Binding-site contacts:
Ligand atom N02 contacts residue MET122 of chain 1.F at 3.7 Å.
Ligand atom N01 contacts residue MET122 of chain 1.F at 3.4 Å (h-bond).
Ligand atom C15 contacts residue TRP151 of chain 1.J at 3.6 Å (hydrophobic).
Ligand atom N03 contacts residue GLN63 of chain 1.F at 3.5 Å (h-bond).
Ligand atom C13 contacts residue TYR200 of chain 1.J at 3.7 Å (hydrophobic).
Ligand atom C01 contacts residue MET122 of chain 1.F at 3.6 Å (hydrophobic).
Ligand atom C04 contacts residue MET122 of chain 1.F at 3.6 Å (hydrophobic).
Ligand atom N05 contacts residue MET122 of chain 1.F at 3.8 Å.
Ligand atom N03 contacts residue TYR172 of chain 1.F at 3.0 Å (h-bond).
Ligand atom C10 contacts residue ARG112 of chain 1.F at 3.7 Å.
Ligand atom C05 contacts residue TYR200 of chain 1.J at 3.5 Å (hydrophobic).
Ligand atom C04 contacts residue CYS195 of chain 1.J at 3.6 Å (hydrophobic).
Ligand atom N03 contacts residue CYS195 of chain 1.J at 3.5 Å (h-bond).
Ligand atom N03 contacts residue TYR193 of chain 1.J at 3.7 Å.
Ligand atom C04 contacts residue CYS196 of chain 1.J at 3.5 Å (hydrophobic).
Ligand atom S01 contacts residue THR65 of chain 1.F at 3.6 Å.
Ligand atom C08 contacts residue THR152 of chain 1.J at 3.8 Å.
Ligand atom N05 contacts residue TRP151 of chain 1.J at 3.1 Å (h-bond).
Ligand atom N01 contacts residue GLN63 of chain 1.F at 2.8 Å (h-bond).
Ligand atom C16 contacts residue TRP151 of chain 1.J at 3.1 Å (hydrophobic).
Ligand atom C17 contacts residue GLN63 of chain 1.F at 3.8 Å.
Ligand atom C01 contacts residue CYS196 of chain 1.J at 3.7 Å (hydrophobic).
Ligand atom C07 contacts residue TRP151 of chain 1.J at 3.3 Å (hydrophobic).
Ligand atom N04 contacts residue TYR200 of chain 1.J at 3.9 Å.
Ligand atom C13 contacts residue TYR193 of chain 1.J at 3.8 Å (hydrophobic).
Ligand atom C19 contacts residue THR65 of chain 1.F at 3.6 Å.
Ligand atom C16 contacts residue MET122 of chain 1.F at 3.5 Å (hydrophobic).
Ligand atom N06 contacts residue MET122 of chain 1.F at 3.4 Å.
Ligand atom C11 contacts residue TYR200 of chain 1.J at 3.2 Å (hydrophobic).
Ligand atom C09 contacts residue LEU120 of chain 1.F at 3.5 Å (hydrophobic).
Ligand atom N01 contacts residue CYS195 of chain 1.J at 3.5 Å (h-bond).
Ligand atom C19 contacts residue THR64 of chain 1.F at 3.8 Å.
Ligand atom C03 contacts residue MET122 of chain 1.F at 3.8 Å (hydrophobic).
Ligand atom S01 contacts residue GLN63 of chain 1.F at 3.8 Å.
Ligand atom C08 contacts residue MET122 of chain 1.F at 3.7 Å (hydrophobic).
Ligand atom N01 contacts residue CYS196 of chain 1.J at 3.4 Å (h-bond).
Ligand atom C01 contacts residue GLN63 of chain 1.F at 3.7 Å.
Ligand atom N06 contacts residue TRP151 of chain 1.J at 3.1 Å (h-bond).
Ligand atom C04 contacts residue GLN63 of chain 1.F at 3.6 Å.
Ligand atom C20 contacts residue GLN63 of chain 1.F at 3.4 Å.

Sequence of chain 1.F:
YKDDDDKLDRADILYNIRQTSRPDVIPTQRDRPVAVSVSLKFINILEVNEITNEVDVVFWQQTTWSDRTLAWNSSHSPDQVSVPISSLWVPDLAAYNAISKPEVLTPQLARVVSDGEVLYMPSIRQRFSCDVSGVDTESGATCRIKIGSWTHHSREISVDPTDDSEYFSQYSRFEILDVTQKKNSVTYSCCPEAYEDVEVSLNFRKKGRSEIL

Sequence of chain 1.J:
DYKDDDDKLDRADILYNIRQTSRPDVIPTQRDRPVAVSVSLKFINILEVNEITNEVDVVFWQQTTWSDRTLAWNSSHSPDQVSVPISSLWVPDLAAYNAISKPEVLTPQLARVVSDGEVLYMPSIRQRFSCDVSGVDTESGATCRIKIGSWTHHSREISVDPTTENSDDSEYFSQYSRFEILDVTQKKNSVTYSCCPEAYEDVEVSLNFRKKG

The small molecule below binds the protein below.
Small molecule (SMILES): Nc1nc(-c2ccsc2)cc(N(Cc2ccccn2)Cc2ccccn2)n1